Sequence of chain 1.C:
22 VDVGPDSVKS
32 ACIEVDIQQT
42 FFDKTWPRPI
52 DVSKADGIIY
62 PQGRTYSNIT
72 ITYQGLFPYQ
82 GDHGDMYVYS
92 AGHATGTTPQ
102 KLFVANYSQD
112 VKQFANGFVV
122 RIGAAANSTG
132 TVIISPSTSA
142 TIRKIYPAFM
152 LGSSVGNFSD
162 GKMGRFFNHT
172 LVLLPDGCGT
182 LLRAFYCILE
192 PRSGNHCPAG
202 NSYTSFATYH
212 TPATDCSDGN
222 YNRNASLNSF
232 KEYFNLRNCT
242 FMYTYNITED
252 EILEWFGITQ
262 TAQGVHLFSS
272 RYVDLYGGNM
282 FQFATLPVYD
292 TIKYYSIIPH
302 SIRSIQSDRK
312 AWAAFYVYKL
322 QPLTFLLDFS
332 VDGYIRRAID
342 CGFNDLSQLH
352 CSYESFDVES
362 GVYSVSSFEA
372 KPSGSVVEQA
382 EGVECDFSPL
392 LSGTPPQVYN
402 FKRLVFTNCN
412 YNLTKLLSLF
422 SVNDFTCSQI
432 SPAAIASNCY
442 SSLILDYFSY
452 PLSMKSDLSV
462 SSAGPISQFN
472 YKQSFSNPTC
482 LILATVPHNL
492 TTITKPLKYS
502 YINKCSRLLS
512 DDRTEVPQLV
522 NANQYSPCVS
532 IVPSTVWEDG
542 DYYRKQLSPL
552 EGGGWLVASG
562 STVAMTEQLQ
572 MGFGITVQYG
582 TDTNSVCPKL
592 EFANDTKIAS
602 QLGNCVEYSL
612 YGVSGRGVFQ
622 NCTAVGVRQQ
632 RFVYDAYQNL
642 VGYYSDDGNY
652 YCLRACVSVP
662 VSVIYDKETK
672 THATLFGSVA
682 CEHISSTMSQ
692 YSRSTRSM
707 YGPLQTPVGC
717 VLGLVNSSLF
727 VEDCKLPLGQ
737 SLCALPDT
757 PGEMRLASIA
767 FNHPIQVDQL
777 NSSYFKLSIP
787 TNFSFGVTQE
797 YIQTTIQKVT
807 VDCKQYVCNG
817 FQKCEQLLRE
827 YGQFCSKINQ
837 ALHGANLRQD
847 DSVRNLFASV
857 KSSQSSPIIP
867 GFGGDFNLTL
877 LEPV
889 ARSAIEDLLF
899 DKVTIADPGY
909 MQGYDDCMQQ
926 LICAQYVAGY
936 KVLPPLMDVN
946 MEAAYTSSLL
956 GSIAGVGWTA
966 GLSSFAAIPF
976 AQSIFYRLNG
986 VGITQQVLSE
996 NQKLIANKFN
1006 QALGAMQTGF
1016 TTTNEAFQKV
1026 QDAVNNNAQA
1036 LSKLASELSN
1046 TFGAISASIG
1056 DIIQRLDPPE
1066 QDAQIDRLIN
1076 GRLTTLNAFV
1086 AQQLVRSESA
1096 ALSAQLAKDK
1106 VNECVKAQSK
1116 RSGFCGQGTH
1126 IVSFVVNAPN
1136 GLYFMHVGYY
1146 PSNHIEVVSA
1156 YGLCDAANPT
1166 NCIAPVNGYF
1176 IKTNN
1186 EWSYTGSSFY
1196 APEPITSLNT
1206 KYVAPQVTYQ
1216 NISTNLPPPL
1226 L

This small molecule binds to this protein.
Small molecule (SMILES): CC(=O)N[C@H]1[C@H](O[C@H]2[C@H](O)[C@@H](NC(C)=O)CO[C@@H]2CO)O[C@H](CO)[C@@H](O)[C@@H]1O

Binding-site contacts:
Ligand atom C8 contacts residue ASN1216 of chain 1.C at 3.3 Å.
Ligand atom C8 contacts residue TYR1214 of chain 1.C at 4.1 Å (hydrophobic).
Ligand atom O7 contacts residue THR1213 of chain 1.C at 4.5 Å.
Ligand atom C7 contacts residue TYR1214 of chain 1.C at 3.7 Å (hydrophobic).
Ligand atom C1 contacts residue ASN1216 of chain 1.C at 1.4 Å.
Ligand atom O7 contacts residue TYR1214 of chain 1.C at 3.4 Å (h-bond).
Ligand atom O3 contacts residue ASN1216 of chain 1.C at 3.7 Å.
Ligand atom N2 contacts residue TYR1214 of chain 1.C at 4.3 Å.
Ligand atom C3 contacts residue ASN1216 of chain 1.C at 3.5 Å.
Ligand atom C7 contacts residue VAL1212 of chain 1.C at 3.8 Å (hydrophobic).
Ligand atom C2 contacts residue ASN1216 of chain 1.C at 2.2 Å.
Ligand atom C4 contacts residue VAL1212 of chain 1.C at 3.9 Å (hydrophobic).
Ligand atom C7 contacts residue GLN1211 of chain 1.C at 3.4 Å.
Ligand atom C2 contacts residue VAL1212 of chain 1.C at 4.1 Å (hydrophobic).
Ligand atom N2 contacts residue ASN1216 of chain 1.C at 3.0 Å (h-bond).
Ligand atom O7 contacts residue VAL1212 of chain 1.C at 2.8 Å (h-bond).
Ligand atom O3 contacts residue VAL1212 of chain 1.C at 3.5 Å.
Ligand atom C3 contacts residue VAL1212 of chain 1.C at 4.3 Å (hydrophobic).
Ligand atom O3 contacts residue GLN1211 of chain 1.C at 3.9 Å.
Ligand atom N2 contacts residue VAL1212 of chain 1.C at 4.1 Å.
Ligand atom O5 contacts residue ASN1216 of chain 1.C at 2.5 Å (h-bond).
Ligand atom O7 contacts residue GLN1211 of chain 1.C at 3.4 Å (h-bond).
Ligand atom C5 contacts residue ASN1216 of chain 1.C at 3.7 Å.
Ligand atom C4 contacts residue ASN1216 of chain 1.C at 4.2 Å.
Ligand atom C7 contacts residue ASN1216 of chain 1.C at 3.5 Å.
Ligand atom O6 contacts residue VAL1212 of chain 1.C at 4.0 Å.
Ligand atom C8 contacts residue GLN1211 of chain 1.C at 3.6 Å.
Ligand atom O7 contacts residue SER779 of chain 1.C at 3.8 Å.
Ligand atom N2 contacts residue GLN1211 of chain 1.C at 3.9 Å.